Binding-site contacts:
Ligand atom O6 contacts residue ASN188 of chain 4.B at 3.5 Å (h-bond).
Ligand atom C6 contacts residue ASN188 of chain 4.B at 4.0 Å.
Ligand atom C8 contacts residue ASN106 of chain 4.B at 3.8 Å.
Ligand atom C2 contacts residue ASN106 of chain 4.B at 2.3 Å.
Ligand atom O5 contacts residue ASN188 of chain 4.B at 3.3 Å (h-bond).
Ligand atom N2 contacts residue ASN106 of chain 4.B at 2.6 Å (h-bond).
Ligand atom O7 contacts residue LYS105 of chain 4.B at 4.1 Å.
Ligand atom C4 contacts residue ASN106 of chain 4.B at 4.1 Å.
Ligand atom C5 contacts residue ASN188 of chain 4.B at 3.6 Å.
Ligand atom C3 contacts residue ASN106 of chain 4.B at 3.6 Å.
Ligand atom C5 contacts residue ASN106 of chain 4.B at 3.7 Å.
Ligand atom C7 contacts residue ASN106 of chain 4.B at 2.8 Å.
Ligand atom O7 contacts residue ASN106 of chain 4.B at 2.7 Å (h-bond).
Ligand atom O5 contacts residue ASN106 of chain 4.B at 2.4 Å (h-bond).
Ligand atom C1 contacts residue ASN188 of chain 4.B at 3.7 Å.
Ligand atom C1 contacts residue ASN106 of chain 4.B at 1.4 Å.

The small molecule below binds the protein below.
Small molecule (SMILES): CC(=O)N[C@@H]1[C@@H](O)[C@H](O)[C@@H](CO)O[C@H]1O

Sequence of chain 4.B:
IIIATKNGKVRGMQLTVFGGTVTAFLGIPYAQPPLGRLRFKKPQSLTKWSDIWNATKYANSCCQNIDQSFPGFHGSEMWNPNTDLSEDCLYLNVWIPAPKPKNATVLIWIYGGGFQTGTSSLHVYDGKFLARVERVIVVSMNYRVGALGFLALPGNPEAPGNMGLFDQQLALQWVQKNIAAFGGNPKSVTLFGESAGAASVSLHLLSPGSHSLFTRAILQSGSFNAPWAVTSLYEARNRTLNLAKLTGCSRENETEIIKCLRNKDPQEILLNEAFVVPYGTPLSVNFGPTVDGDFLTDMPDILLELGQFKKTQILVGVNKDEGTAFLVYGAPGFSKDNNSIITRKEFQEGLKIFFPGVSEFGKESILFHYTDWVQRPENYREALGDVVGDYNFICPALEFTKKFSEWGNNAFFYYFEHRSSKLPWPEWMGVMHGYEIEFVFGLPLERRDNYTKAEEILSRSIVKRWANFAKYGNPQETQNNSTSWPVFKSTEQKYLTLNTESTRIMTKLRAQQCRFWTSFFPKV